The small molecule below binds the protein below.
Small molecule (SMILES): CC(=O)N[C@H]1[C@H](O[C@H]2[C@H](O)[C@@H](NC(C)=O)CO[C@@H]2CO)O[C@H](CO)[C@@H](O[C@@H]2O[C@H](CO)[C@@H](O)[C@H](O)[C@@H]2O)[C@@H]1O

Binding-site contacts:
Ligand atom O7 contacts residue ARG84 of chain 2.B at 4.3 Å.
Ligand atom O7 contacts residue ASN284 of chain 2.B at 4.5 Å.
Ligand atom C1 contacts residue PRO83 of chain 2.B at 3.9 Å (hydrophobic).
Ligand atom C6 contacts residue TYR82 of chain 2.B at 4.1 Å (hydrophobic).
Ligand atom C7 contacts residue PRO83 of chain 2.B at 4.0 Å (hydrophobic).
Ligand atom O7 contacts residue LEU85 of chain 2.B at 3.6 Å.
Ligand atom O7 contacts residue PRO83 of chain 2.B at 4.0 Å.
Ligand atom C7 contacts residue ASN284 of chain 2.B at 3.6 Å.
Ligand atom O5 contacts residue TYR82 of chain 2.B at 4.1 Å.
Ligand atom C3 contacts residue PRO83 of chain 2.B at 4.1 Å (hydrophobic).
Ligand atom C8 contacts residue GLU79 of chain 2.B at 4.3 Å.
Ligand atom C8 contacts residue TYR82 of chain 2.B at 4.0 Å (hydrophobic).
Ligand atom N2 contacts residue ASN284 of chain 2.B at 3.0 Å (h-bond).
Ligand atom C5 contacts residue ASN284 of chain 2.B at 3.6 Å.
Ligand atom C2 contacts residue PRO83 of chain 2.B at 3.8 Å (hydrophobic).
Ligand atom C1 contacts residue ASN284 of chain 2.B at 1.4 Å.
Ligand atom C5 contacts residue TYR82 of chain 2.B at 3.9 Å (hydrophobic).
Ligand atom C4 contacts residue ASN284 of chain 2.B at 4.2 Å.
Ligand atom N2 contacts residue PRO83 of chain 2.B at 3.0 Å (h-bond).
Ligand atom C7 contacts residue LEU85 of chain 2.B at 4.5 Å (hydrophobic).
Ligand atom C8 contacts residue ASN284 of chain 2.B at 3.8 Å.
Ligand atom N2 contacts residue ARG84 of chain 2.B at 4.4 Å.
Ligand atom C3 contacts residue ASN284 of chain 2.B at 3.8 Å.
Ligand atom C2 contacts residue ASN284 of chain 2.B at 2.5 Å.
Ligand atom C1 contacts residue TYR82 of chain 2.B at 4.2 Å (hydrophobic).
Ligand atom O5 contacts residue ASN284 of chain 2.B at 2.3 Å (h-bond).

Sequence of chain 2.B:
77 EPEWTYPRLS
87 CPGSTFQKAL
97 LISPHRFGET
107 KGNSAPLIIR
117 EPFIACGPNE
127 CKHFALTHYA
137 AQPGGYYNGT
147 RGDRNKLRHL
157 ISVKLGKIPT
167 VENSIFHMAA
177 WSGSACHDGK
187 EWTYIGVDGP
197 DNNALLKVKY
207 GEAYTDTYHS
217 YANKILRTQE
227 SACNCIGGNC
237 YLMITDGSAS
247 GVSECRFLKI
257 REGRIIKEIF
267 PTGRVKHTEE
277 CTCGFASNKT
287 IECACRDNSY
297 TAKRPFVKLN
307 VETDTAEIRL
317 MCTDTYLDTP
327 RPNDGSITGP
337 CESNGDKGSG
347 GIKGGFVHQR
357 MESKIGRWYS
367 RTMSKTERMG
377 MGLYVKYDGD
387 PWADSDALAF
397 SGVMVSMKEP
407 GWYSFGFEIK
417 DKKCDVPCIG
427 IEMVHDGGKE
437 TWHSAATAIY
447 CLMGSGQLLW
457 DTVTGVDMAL